Sequence of chain 2.C:
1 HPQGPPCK

Binding-site contacts:
Ligand atom C6 contacts residue CYS7 of chain 2.C at 1.8 Å (hydrophobic).
Ligand atom O1 contacts residue PRO2 of chain 2.C at 3.4 Å.
Ligand atom C5 contacts residue CYS7 of chain 2.C at 2.9 Å (hydrophobic).
Ligand atom C5 contacts residue HIS1 of chain 2.C at 4.3 Å.
Ligand atom C2 contacts residue HIS1 of chain 2.C at 1.3 Å.
Ligand atom C4 contacts residue HIS1 of chain 2.C at 3.2 Å.
Ligand atom C4 contacts residue CYS7 of chain 2.C at 3.4 Å (hydrophobic).
Ligand atom C3 contacts residue HIS1 of chain 2.C at 2.5 Å.
Ligand atom C2 contacts residue PRO2 of chain 2.C at 3.8 Å (hydrophobic).
Ligand atom O1 contacts residue HIS1 of chain 2.C at 2.2 Å (h-bond).

The protein below binds the small molecule below.
Small molecule (SMILES): CCCCC(=O)O